The small molecule below binds the protein below.
Small molecule (SMILES): NC(=[NH2+])NCCC[C@H](N)C(=O)O

Sequence of chain 2.B:
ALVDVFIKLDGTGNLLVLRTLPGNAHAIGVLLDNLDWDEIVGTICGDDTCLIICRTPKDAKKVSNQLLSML

Sequence of chain 1.B:
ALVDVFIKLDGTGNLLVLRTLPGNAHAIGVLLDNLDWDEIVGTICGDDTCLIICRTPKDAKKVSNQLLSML

Binding-site contacts:
Ligand atom CB contacts residue HIS26 of chain 1.C at 3.9 Å.
Ligand atom NH2 contacts residue ASP47 of chain 1.B at 3.4 Å (salt-bridge).
Ligand atom NH1 contacts residue ASP47 of chain 1.B at 3.8 Å.
Ligand atom OXT contacts residue ASP47 of chain 1.B at 2.7 Å (salt-bridge).
Ligand atom N contacts residue THR43 of chain 1.C at 3.4 Å (h-bond).
Ligand atom C contacts residue ASP47 of chain 1.B at 3.5 Å.
Ligand atom CB contacts residue CYS45 of chain 1.C at 3.8 Å (hydrophobic).
Ligand atom N contacts residue THR49 of chain 1.B at 3.1 Å (h-bond).
Ligand atom O contacts residue CYS45 of chain 1.C at 2.9 Å (h-bond).
Ligand atom O contacts residue ASP47 of chain 1.B at 3.5 Å (salt-bridge).
Ligand atom CZ contacts residue VAL30 of chain 1.C at 3.8 Å (hydrophobic).
Ligand atom CZ contacts residue ASP47 of chain 2.B at 3.5 Å.
Ligand atom OXT contacts residue ASP48 of chain 1.B at 3.0 Å (salt-bridge).
Ligand atom NH1 contacts residue HIS26 of chain 1.C at 2.8 Å.
Ligand atom CA contacts residue ASP48 of chain 1.B at 3.9 Å.
Ligand atom N contacts residue ASP48 of chain 1.B at 2.8 Å (salt-bridge).
Ligand atom CG contacts residue ASP33 of chain 1.C at 3.8 Å.
Ligand atom O contacts residue HIS26 of chain 1.C at 3.2 Å (h-bond).
Ligand atom CG contacts residue ASP48 of chain 1.B at 3.9 Å.
Ligand atom O contacts residue GLY46 of chain 1.B at 3.3 Å.
Ligand atom OXT contacts residue THR49 of chain 1.B at 3.2 Å (h-bond).
Ligand atom NH2 contacts residue ASP47 of chain 2.B at 2.9 Å (salt-bridge).
Ligand atom NH2 contacts residue GLY23 of chain 2.B at 3.6 Å.
Ligand atom O contacts residue ILE44 of chain 1.C at 3.9 Å.
Ligand atom CZ contacts residue ASP47 of chain 1.B at 3.6 Å.
Ligand atom CB contacts residue ASP33 of chain 1.C at 3.6 Å.
Ligand atom OXT contacts residue GLY46 of chain 1.B at 3.5 Å.
Ligand atom NH1 contacts residue GLY23 of chain 2.B at 3.4 Å.
Ligand atom CG contacts residue HIS26 of chain 1.C at 3.6 Å.
Ligand atom C contacts residue GLY46 of chain 1.B at 3.8 Å.
Ligand atom N contacts residue ASP33 of chain 1.C at 2.7 Å (salt-bridge).
Ligand atom CZ contacts residue HIS26 of chain 1.C at 3.9 Å.
Ligand atom NH1 contacts residue ASP47 of chain 2.B at 2.7 Å (salt-bridge).
Ligand atom CD contacts residue VAL30 of chain 1.C at 3.4 Å (hydrophobic).
Ligand atom NE contacts residue VAL30 of chain 1.C at 3.2 Å.
Ligand atom CD contacts residue HIS26 of chain 1.C at 3.6 Å.
Ligand atom N contacts residue ARG19 of chain 1.B at 3.0 Å (salt-bridge).
Ligand atom C contacts residue HIS26 of chain 1.C at 3.8 Å.
Ligand atom CA contacts residue ASP33 of chain 1.C at 3.6 Å.
Ligand atom CA contacts residue THR43 of chain 1.C at 3.5 Å.

Sequence of chain 1.C:
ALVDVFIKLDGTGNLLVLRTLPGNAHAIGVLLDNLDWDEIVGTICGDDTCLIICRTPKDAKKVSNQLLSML